A protein and the small-molecule ligand that binds it are described below.
Small molecule (SMILES): [H]/N=C(/N)SCc1ccc(OCCCC)c(Cl)c1

Binding-site contacts:
Ligand atom C3 contacts residue ILE127 of chain 1.A at 3.8 Å (hydrophobic).
Ligand atom N2 contacts residue ASP237 of chain 1.A at 2.9 Å (salt-bridge).
Ligand atom C12 contacts residue GLY43 of chain 1.A at 3.8 Å.
Ligand atom C10 contacts residue THR241 of chain 1.A at 3.4 Å.
Ligand atom N2 contacts residue THR240 of chain 1.A at 3.6 Å.
Ligand atom C2 contacts residue GLY239 of chain 1.A at 3.3 Å.
Ligand atom C11 contacts residue SER44 of chain 1.A at 3.8 Å.
Ligand atom C10 contacts residue SER19 of chain 1.A at 3.8 Å.
Ligand atom C6 contacts residue GLN82 of chain 1.A at 3.9 Å.
Ligand atom N1 contacts residue ASP237 of chain 1.A at 2.9 Å (salt-bridge).
Ligand atom N1 contacts residue ASP41 of chain 1.A at 2.7 Å (salt-bridge).
Ligand atom C3 contacts residue GLY239 of chain 1.A at 3.7 Å.
Ligand atom C8 contacts residue ILE119 of chain 1.A at 3.7 Å (hydrophobic).
Ligand atom C12 contacts residue ASP237 of chain 1.A at 3.5 Å.
Ligand atom C10 contacts residue GLN21 of chain 1.A at 4.1 Å.
Ligand atom S1 contacts residue TYR80 of chain 1.A at 3.5 Å.
Ligand atom C6 contacts residue PHE117 of chain 1.A at 4.1 Å (hydrophobic).
Ligand atom N1 contacts residue GLY239 of chain 1.A at 3.8 Å.
Ligand atom C11 contacts residue ILE127 of chain 1.A at 4.1 Å (hydrophobic).
Ligand atom C11 contacts residue ASP41 of chain 1.A at 3.1 Å.
Ligand atom C9 contacts residue GLN21 of chain 1.A at 3.8 Å.
Ligand atom N1 contacts residue GLY43 of chain 1.A at 3.6 Å.
Ligand atom C8 contacts residue GLY239 of chain 1.A at 3.9 Å.
Ligand atom C10 contacts residue GLY22 of chain 1.A at 3.9 Å.
Ligand atom C3 contacts residue ASP41 of chain 1.A at 3.4 Å.
Ligand atom C9 contacts residue GLY239 of chain 1.A at 3.6 Å.
Ligand atom C7 contacts residue ILE119 of chain 1.A at 4.0 Å (hydrophobic).
Ligand atom C5 contacts residue TYR80 of chain 1.A at 3.6 Å (hydrophobic).
Ligand atom C5 contacts residue GLN82 of chain 1.A at 3.9 Å.
Ligand atom C10 contacts residue GLY239 of chain 1.A at 3.5 Å.
Ligand atom C7 contacts residue TRP124 of chain 1.A at 3.9 Å (hydrophobic).
Ligand atom C12 contacts residue ASP41 of chain 1.A at 3.8 Å.
Ligand atom C4 contacts residue ILE127 of chain 1.A at 4.0 Å (hydrophobic).
Ligand atom C9 contacts residue GLY22 of chain 1.A at 4.0 Å.
Ligand atom CL1 contacts residue GLN82 of chain 1.A at 3.6 Å.
Ligand atom C2 contacts residue LEU39 of chain 1.A at 3.8 Å (hydrophobic).
Ligand atom C4 contacts residue ASP41 of chain 1.A at 3.7 Å.
Ligand atom C11 contacts residue TYR80 of chain 1.A at 3.6 Å (hydrophobic).
Ligand atom CL1 contacts residue PHE117 of chain 1.A at 3.9 Å.
Ligand atom CL1 contacts residue GLY83 of chain 1.A at 3.9 Å.

Sequence of chain 1.A:
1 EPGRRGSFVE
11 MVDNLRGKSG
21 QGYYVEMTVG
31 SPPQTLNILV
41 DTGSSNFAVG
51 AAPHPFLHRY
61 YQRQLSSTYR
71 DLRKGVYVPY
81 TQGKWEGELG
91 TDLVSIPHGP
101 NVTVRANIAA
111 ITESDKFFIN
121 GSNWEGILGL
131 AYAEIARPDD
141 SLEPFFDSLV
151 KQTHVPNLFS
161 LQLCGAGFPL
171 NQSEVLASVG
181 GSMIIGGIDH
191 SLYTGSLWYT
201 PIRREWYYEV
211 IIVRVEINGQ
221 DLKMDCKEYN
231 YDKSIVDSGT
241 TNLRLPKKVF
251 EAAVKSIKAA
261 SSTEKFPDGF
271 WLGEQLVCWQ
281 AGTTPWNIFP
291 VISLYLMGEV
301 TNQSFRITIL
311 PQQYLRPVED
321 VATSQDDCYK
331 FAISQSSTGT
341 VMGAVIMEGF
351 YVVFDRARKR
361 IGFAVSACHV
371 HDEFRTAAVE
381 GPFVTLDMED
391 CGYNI